Sequence of chain 1.A:
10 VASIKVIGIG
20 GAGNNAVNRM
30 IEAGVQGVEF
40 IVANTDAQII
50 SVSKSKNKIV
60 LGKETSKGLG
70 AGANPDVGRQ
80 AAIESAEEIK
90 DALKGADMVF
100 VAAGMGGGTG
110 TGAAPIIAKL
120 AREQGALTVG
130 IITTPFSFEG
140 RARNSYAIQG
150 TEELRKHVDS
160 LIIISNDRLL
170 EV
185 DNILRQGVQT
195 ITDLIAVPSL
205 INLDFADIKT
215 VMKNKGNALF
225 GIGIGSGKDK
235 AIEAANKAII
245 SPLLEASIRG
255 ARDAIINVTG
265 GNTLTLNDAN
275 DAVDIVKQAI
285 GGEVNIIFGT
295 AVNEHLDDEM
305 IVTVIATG

Binding-site contacts:
Ligand atom O2' contacts residue ASN165 of chain 1.B at 3.3 Å (h-bond).
Ligand atom O2A contacts residue GLY20 of chain 1.B at 3.1 Å (h-bond).
Ligand atom O2G contacts residue ALA72 of chain 1.B at 3.3 Å (h-bond).
Ligand atom O1B contacts residue GLY19 of chain 1.B at 3.2 Å.
Ligand atom O2B contacts residue THR108 of chain 1.B at 2.8 Å (h-bond).
Ligand atom O2G contacts residue GLY106 of chain 1.B at 3.5 Å.
Ligand atom O1A contacts residue GLY20 of chain 1.B at 3.5 Å.
Ligand atom O3G contacts residue ALA70 of chain 1.B at 3.5 Å (h-bond).
Ligand atom N7 contacts residue GLY139 of chain 1.A at 3.3 Å.
Ligand atom O3G contacts residue GLY107 of chain 1.B at 3.7 Å.
Ligand atom C4' contacts residue MET104 of chain 1.B at 3.5 Å (hydrophobic).
Ligand atom O2B contacts residue GLY106 of chain 1.B at 3.6 Å.
Ligand atom C5 contacts residue ALA21 of chain 1.B at 3.6 Å (hydrophobic).
Ligand atom N3 contacts residue PHE137 of chain 1.A at 3.5 Å (h-bond).
Ligand atom O2B contacts residue GLY107 of chain 1.B at 3.4 Å (h-bond).
Ligand atom N9 contacts residue ALA21 of chain 1.B at 3.5 Å.
Ligand atom O1B contacts residue GLY20 of chain 1.B at 2.6 Å (h-bond).
Ligand atom O4' contacts residue GLY103 of chain 1.B at 3.4 Å.
Ligand atom C4 contacts residue ALA21 of chain 1.B at 3.7 Å (hydrophobic).
Ligand atom C5' contacts residue GLY103 of chain 1.B at 3.5 Å.
Ligand atom N2 contacts residue PHE137 of chain 1.A at 3.5 Å (h-bond).
Ligand atom N7 contacts residue ALA21 of chain 1.B at 3.4 Å.
Ligand atom N3 contacts residue ASN165 of chain 1.B at 3.2 Å (h-bond).
Ligand atom C2' contacts residue GLU138 of chain 1.B at 3.6 Å.
Ligand atom O3G contacts residue GLY71 of chain 1.B at 3.7 Å.
Ligand atom C5 contacts residue GLY139 of chain 1.A at 3.7 Å.
Ligand atom N2 contacts residue ASN165 of chain 1.B at 2.9 Å (h-bond).
Ligand atom O3G contacts residue THR108 of chain 1.B at 3.1 Å (h-bond).
Ligand atom N1 contacts residue PHE137 of chain 1.A at 3.1 Å (h-bond).
Ligand atom O3' contacts residue GLU138 of chain 1.B at 2.5 Å (salt-bridge).
Ligand atom C3' contacts residue GLU138 of chain 1.B at 3.6 Å.
Ligand atom O2B contacts residue GLY109 of chain 1.B at 3.0 Å (h-bond).
Ligand atom O2A contacts residue ALA21 of chain 1.B at 2.8 Å (h-bond).
Ligand atom O2G contacts residue GLY107 of chain 1.B at 2.8 Å (h-bond).
Ligand atom O6 contacts residue ASN24 of chain 1.B at 3.5 Å (h-bond).
Ligand atom C6 contacts residue PHE137 of chain 1.A at 3.5 Å (hydrophobic).
Ligand atom C2 contacts residue PHE137 of chain 1.A at 3.1 Å (hydrophobic).
Ligand atom O2' contacts residue GLU138 of chain 1.B at 2.7 Å (salt-bridge).
Ligand atom C8 contacts residue ALA21 of chain 1.B at 3.4 Å (hydrophobic).
Ligand atom O3' contacts residue ARG142 of chain 1.B at 2.9 Å (salt-bridge).

Sequence of chain 1.B:
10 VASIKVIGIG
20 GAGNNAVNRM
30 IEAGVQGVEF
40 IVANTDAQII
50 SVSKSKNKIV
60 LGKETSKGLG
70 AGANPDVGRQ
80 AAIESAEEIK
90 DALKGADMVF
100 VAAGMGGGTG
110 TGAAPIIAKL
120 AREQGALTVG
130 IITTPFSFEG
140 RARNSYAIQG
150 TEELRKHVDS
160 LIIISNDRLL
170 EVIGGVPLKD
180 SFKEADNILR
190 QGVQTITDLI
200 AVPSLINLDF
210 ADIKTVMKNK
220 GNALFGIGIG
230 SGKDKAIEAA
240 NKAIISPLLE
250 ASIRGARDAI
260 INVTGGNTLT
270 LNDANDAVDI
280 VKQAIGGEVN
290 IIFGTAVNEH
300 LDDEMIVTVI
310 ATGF

The small molecule below binds the protein below.
Small molecule (SMILES): Nc1nc2c(ncn2[C@@H]2O[C@H](CO[P](=O)(O)O[P](=O)(O)NP(=O)(O)O)[C@@H](O)[C@H]2O)c(=O)[nH]1